Sequence of chain 1.B:
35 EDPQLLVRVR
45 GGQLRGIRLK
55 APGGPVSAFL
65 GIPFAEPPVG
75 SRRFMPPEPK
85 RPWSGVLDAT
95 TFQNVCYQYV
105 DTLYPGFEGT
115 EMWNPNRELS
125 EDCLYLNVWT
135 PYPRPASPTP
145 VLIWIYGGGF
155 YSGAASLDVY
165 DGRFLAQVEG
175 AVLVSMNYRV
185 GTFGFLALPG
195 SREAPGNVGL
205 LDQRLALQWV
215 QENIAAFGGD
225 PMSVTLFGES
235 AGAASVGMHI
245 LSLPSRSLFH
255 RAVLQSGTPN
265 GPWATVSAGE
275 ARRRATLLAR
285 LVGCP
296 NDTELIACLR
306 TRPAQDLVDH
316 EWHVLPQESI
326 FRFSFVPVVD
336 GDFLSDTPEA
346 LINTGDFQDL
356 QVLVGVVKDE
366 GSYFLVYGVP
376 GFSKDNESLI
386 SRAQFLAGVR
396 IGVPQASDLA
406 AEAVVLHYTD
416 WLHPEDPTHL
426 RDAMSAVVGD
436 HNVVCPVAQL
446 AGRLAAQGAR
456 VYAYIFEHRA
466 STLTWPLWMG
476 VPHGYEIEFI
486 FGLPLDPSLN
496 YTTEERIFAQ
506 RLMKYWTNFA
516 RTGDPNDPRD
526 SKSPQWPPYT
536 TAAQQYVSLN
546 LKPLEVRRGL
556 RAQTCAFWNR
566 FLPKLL

The small molecule below binds the protein below.
Small molecule (SMILES): Nc1ccc2c(c1)c(-c1ccccc1)[n+](CCCCCCc1cn(CCNc3c4c(nc5ccccc35)CCCC4)nn1)c1cc(N)ccc21

Binding-site contacts:
Ligand atom C36 contacts residue TRP470 of chain 1.B at 3.4 Å (hydrophobic).
Ligand atom C37 contacts residue TYR368 of chain 1.B at 3.7 Å (hydrophobic).
Ligand atom C42 contacts residue GLU233 of chain 1.B at 3.3 Å.
Ligand atom C35 contacts residue TYR368 of chain 1.B at 3.4 Å (hydrophobic).
Ligand atom N3 contacts residue TYR103 of chain 1.B at 2.8 Å (h-bond).
Ligand atom C36 contacts residue TYR368 of chain 1.B at 3.6 Å (hydrophobic).
Ligand atom C10 contacts residue TYR103 of chain 1.B at 3.6 Å (hydrophobic).
Ligand atom N4 contacts residue TYR368 of chain 1.B at 3.0 Å (h-bond).
Ligand atom N8 contacts residue TYR368 of chain 1.B at 3.5 Å.
Ligand atom C33 contacts residue TYR368 of chain 1.B at 3.4 Å (hydrophobic).
Ligand atom C11 contacts residue ASP105 of chain 1.B at 3.6 Å.
Ligand atom N8 contacts residue HIS478 of chain 1.B at 2.9 Å (h-bond).
Ligand atom N6 contacts residue TYR155 of chain 1.B at 3.2 Å (h-bond).
Ligand atom C12 contacts residue TYR372 of chain 1.B at 3.6 Å (hydrophobic).
Ligand atom C41 contacts residue GLY152 of chain 1.B at 3.5 Å.
Ligand atom N8 contacts residue TRP117 of chain 1.B at 3.6 Å.
Ligand atom C19 contacts residue TYR103 of chain 1.B at 3.6 Å (hydrophobic).
Ligand atom N1 contacts residue SER324 of chain 1.B at 3.0 Å (h-bond).
Ligand atom C9 contacts residue TRP317 of chain 1.B at 3.7 Å (hydrophobic).
Ligand atom N5 contacts residue TYR368 of chain 1.B at 3.0 Å (h-bond).
Ligand atom C34 contacts residue TYR368 of chain 1.B at 3.3 Å (hydrophobic).
Ligand atom C34 contacts residue HIS478 of chain 1.B at 3.2 Å.
Ligand atom C32 contacts residue TRP117 of chain 1.B at 3.5 Å (hydrophobic).
Ligand atom N1 contacts residue GLN322 of chain 1.B at 3.2 Å (h-bond).
Ligand atom C27 contacts residue TYR155 of chain 1.B at 3.4 Å (hydrophobic).
Ligand atom N7 contacts residue TRP117 of chain 1.B at 3.6 Å.
Ligand atom C33 contacts residue TRP117 of chain 1.B at 3.3 Å (hydrophobic).
Ligand atom C33 contacts residue HIS478 of chain 1.B at 3.5 Å.
Ligand atom C17 contacts residue TRP317 of chain 1.B at 3.5 Å (hydrophobic).
Ligand atom C39 contacts residue TYR368 of chain 1.B at 3.6 Å (hydrophobic).
Ligand atom C3 contacts residue TRP317 of chain 1.B at 3.6 Å (hydrophobic).
Ligand atom C15 contacts residue TYR103 of chain 1.B at 3.6 Å (hydrophobic).
Ligand atom C34 contacts residue TYR480 of chain 1.B at 3.5 Å (hydrophobic).
Ligand atom C30 contacts residue TRP117 of chain 1.B at 3.5 Å (hydrophobic).
Ligand atom C31 contacts residue TRP117 of chain 1.B at 3.3 Å (hydrophobic).
Ligand atom C34 contacts residue TRP117 of chain 1.B at 3.6 Å (hydrophobic).
Ligand atom C16 contacts residue TRP317 of chain 1.B at 3.5 Å (hydrophobic).
Ligand atom C21 contacts residue TRP317 of chain 1.B at 3.7 Å (hydrophobic).
Ligand atom C31 contacts residue TYR368 of chain 1.B at 3.6 Å (hydrophobic).
Ligand atom C28 contacts residue TYR155 of chain 1.B at 3.4 Å (hydrophobic).